Binding-site contacts:
Ligand atom C3 contacts residue HIS157 of chain 1.A at 3.8 Å.
Ligand atom C7 contacts residue LYS61 of chain 1.A at 4.1 Å.
Ligand atom C6 contacts residue TYR88 of chain 1.A at 3.6 Å (hydrophobic).
Ligand atom N2 contacts residue LYS61 of chain 1.A at 3.3 Å (salt-bridge).
Ligand atom C10 contacts residue HIS157 of chain 1.A at 3.5 Å.
Ligand atom N1 contacts residue TYR88 of chain 1.A at 3.6 Å.
Ligand atom N3 contacts residue TYR88 of chain 1.A at 4.1 Å.
Ligand atom S1 contacts residue HIS157 of chain 1.A at 3.7 Å.
Ligand atom C2 contacts residue PHE91 of chain 1.A at 4.0 Å (hydrophobic).
Ligand atom S1 contacts residue LYS61 of chain 1.A at 3.9 Å.
Ligand atom C1 contacts residue GLU146 of chain 1.A at 3.4 Å.
Ligand atom C1 contacts residue HIS157 of chain 1.A at 4.5 Å.
Ligand atom C9 contacts residue TRP96 of chain 1.A at 3.8 Å (hydrophobic).
Ligand atom C3 contacts residue PHE91 of chain 1.A at 4.0 Å (hydrophobic).
Ligand atom C7 contacts residue TYR88 of chain 1.A at 3.6 Å (hydrophobic).
Ligand atom C4 contacts residue TYR88 of chain 1.A at 3.7 Å (hydrophobic).
Ligand atom C10 contacts residue ARG219 of chain 1.A at 3.6 Å.
Ligand atom C5 contacts residue TYR88 of chain 1.A at 3.9 Å (hydrophobic).
Ligand atom C1 contacts residue PHE91 of chain 1.A at 4.0 Å (hydrophobic).
Ligand atom C10 contacts residue PRO121 of chain 1.A at 3.9 Å (hydrophobic).
Ligand atom C4 contacts residue LYS61 of chain 1.A at 4.0 Å.
Ligand atom C2 contacts residue HIS157 of chain 1.A at 4.1 Å.
Ligand atom C10 contacts residue PHE91 of chain 1.A at 3.6 Å (hydrophobic).
Ligand atom C9 contacts residue TYR88 of chain 1.A at 3.8 Å (hydrophobic).
Ligand atom N2 contacts residue TYR88 of chain 1.A at 3.5 Å.
Ligand atom C1 contacts residue TRP96 of chain 1.A at 4.1 Å (hydrophobic).

A small-molecule ligand and the protein it binds are described below.
Small molecule (SMILES): Cc1sc2ncnc(N(C)C)c2c1C

Sequence of chain 1.A:
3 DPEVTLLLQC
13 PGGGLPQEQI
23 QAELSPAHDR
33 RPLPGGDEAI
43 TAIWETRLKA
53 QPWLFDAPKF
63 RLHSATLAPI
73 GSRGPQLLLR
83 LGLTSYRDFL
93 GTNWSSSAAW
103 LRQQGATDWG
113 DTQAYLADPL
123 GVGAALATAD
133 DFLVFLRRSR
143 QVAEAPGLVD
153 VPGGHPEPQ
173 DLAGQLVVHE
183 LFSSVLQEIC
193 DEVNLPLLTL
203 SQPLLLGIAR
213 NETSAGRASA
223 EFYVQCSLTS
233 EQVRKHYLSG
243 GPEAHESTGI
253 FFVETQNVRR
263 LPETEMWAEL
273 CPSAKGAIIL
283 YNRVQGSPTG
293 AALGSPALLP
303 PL